Sequence of chain 1.A:
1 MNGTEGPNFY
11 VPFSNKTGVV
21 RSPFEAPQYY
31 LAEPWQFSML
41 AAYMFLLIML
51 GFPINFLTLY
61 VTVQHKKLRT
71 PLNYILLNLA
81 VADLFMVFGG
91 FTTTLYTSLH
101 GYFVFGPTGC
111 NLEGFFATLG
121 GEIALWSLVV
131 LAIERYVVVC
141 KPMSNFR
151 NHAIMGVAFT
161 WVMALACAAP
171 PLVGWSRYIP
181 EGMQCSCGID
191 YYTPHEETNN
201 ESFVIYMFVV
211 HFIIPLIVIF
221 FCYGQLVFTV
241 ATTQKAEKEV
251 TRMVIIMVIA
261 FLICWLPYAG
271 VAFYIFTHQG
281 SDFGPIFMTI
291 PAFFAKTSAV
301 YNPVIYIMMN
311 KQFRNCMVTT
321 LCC

Binding-site contacts:
Ligand atom N2 contacts residue ASN57 of chain 1.C at 4.1 Å.
Ligand atom C5 contacts residue ASP56 of chain 1.C at 3.9 Å.
Ligand atom O6 contacts residue ASP56 of chain 1.C at 4.4 Å.
Ligand atom C2 contacts residue ASN2 of chain 1.A at 2.5 Å.
Ligand atom O6 contacts residue SER281 of chain 1.A at 4.0 Å.
Ligand atom O7 contacts residue GLY280 of chain 1.A at 3.8 Å.
Ligand atom O7 contacts residue ASN2 of chain 1.A at 3.4 Å.
Ligand atom C7 contacts residue ASN2 of chain 1.A at 3.4 Å.
Ligand atom C1 contacts residue SER281 of chain 1.A at 4.0 Å.
Ligand atom O5 contacts residue ASP282 of chain 1.A at 2.9 Å (salt-bridge).
Ligand atom C6 contacts residue ASP56 of chain 1.C at 3.2 Å.
Ligand atom C3 contacts residue ASN57 of chain 1.C at 4.2 Å.
Ligand atom O5 contacts residue SER281 of chain 1.A at 3.4 Å.
Ligand atom O5 contacts residue GLY280 of chain 1.A at 4.2 Å.
Ligand atom C1 contacts residue GLY280 of chain 1.A at 4.1 Å.
Ligand atom C3 contacts residue ASN2 of chain 1.A at 3.8 Å.
Ligand atom C5 contacts residue ASN2 of chain 1.A at 3.6 Å.
Ligand atom C6 contacts residue ASP282 of chain 1.A at 3.9 Å.
Ligand atom C7 contacts residue ASN57 of chain 1.C at 4.2 Å.
Ligand atom C4 contacts residue ASN2 of chain 1.A at 4.2 Å.
Ligand atom O3 contacts residue ASN57 of chain 1.C at 3.4 Å (h-bond).
Ligand atom C8 contacts residue THR59 of chain 1.C at 3.6 Å.
Ligand atom C8 contacts residue ASN57 of chain 1.C at 3.3 Å.
Ligand atom C1 contacts residue ASN2 of chain 1.A at 1.4 Å.
Ligand atom O6 contacts residue ASP282 of chain 1.A at 3.1 Å (salt-bridge).
Ligand atom C1 contacts residue ASP282 of chain 1.A at 3.6 Å.
Ligand atom O5 contacts residue ASN2 of chain 1.A at 2.4 Å (h-bond).
Ligand atom N2 contacts residue ASN2 of chain 1.A at 2.8 Å (h-bond).
Ligand atom C5 contacts residue ASP282 of chain 1.A at 3.9 Å.
Ligand atom C8 contacts residue ASN2 of chain 1.A at 4.4 Å.
Ligand atom C6 contacts residue SER281 of chain 1.A at 4.3 Å.
Ligand atom C2 contacts residue GLY280 of chain 1.A at 4.3 Å.

Sequence of chain 1.C:
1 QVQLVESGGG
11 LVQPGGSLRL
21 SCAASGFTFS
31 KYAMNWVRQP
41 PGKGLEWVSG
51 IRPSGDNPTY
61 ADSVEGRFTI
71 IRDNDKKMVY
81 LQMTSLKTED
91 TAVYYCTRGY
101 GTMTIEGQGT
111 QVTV

The small molecule below binds the protein below.
Small molecule (SMILES): CC(=O)N[C@H]1[C@H](O[C@H]2[C@H](O)[C@@H](NC(C)=O)CO[C@@H]2CO)O[C@H](CO)[C@@H](O[C@@H]2O[C@H](CO)[C@@H](O)[C@H](O)[C@@H]2O)[C@@H]1O